Sequence of chain 1.H:
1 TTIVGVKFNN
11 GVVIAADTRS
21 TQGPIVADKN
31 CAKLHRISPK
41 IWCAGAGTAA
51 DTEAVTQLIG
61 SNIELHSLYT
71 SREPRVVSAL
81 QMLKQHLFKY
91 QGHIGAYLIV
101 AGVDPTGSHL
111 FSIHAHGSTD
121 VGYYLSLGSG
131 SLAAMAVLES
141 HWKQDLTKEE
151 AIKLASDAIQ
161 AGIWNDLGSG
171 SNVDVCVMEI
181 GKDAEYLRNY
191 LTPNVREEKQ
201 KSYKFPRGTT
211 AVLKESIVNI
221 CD

Binding-site contacts:
Ligand atom CD2 contacts residue ALA27 of chain 1.N at 3.8 Å (hydrophobic).
Ligand atom C3 contacts residue SER168 of chain 1.N at 3.3 Å.
Ligand atom CB contacts residue THR1 of chain 1.N at 2.7 Å.
Ligand atom O contacts residue THR1 of chain 1.N at 2.2 Å (h-bond).
Ligand atom CB contacts residue GLY47 of chain 1.N at 3.8 Å.
Ligand atom N contacts residue THR21 of chain 1.N at 3.2 Å (h-bond).
Ligand atom C2 contacts residue THR1 of chain 1.N at 1.5 Å.
Ligand atom C contacts residue GLY47 of chain 1.N at 3.5 Å.
Ligand atom O contacts residue SER46 of chain 1.N at 3.6 Å.
Ligand atom C1 contacts residue THR1 of chain 1.N at 2.5 Å.
Ligand atom CD1 contacts residue HIS114 of chain 1.H at 3.7 Å.
Ligand atom O contacts residue THR20 of chain 1.N at 3.3 Å.
Ligand atom N contacts residue GLY47 of chain 1.N at 2.9 Å (h-bond).
Ligand atom CA contacts residue GLY47 of chain 1.N at 3.3 Å.
Ligand atom C3 contacts residue ARG19 of chain 1.N at 3.4 Å.
Ligand atom CE1 contacts residue ARG45 of chain 1.N at 3.4 Å.
Ligand atom O contacts residue SER168 of chain 1.N at 3.7 Å.
Ligand atom O contacts residue THR1 of chain 1.N at 3.3 Å (h-bond).
Ligand atom CE2 contacts residue THR31 of chain 1.N at 3.8 Å.
Ligand atom CZ contacts residue THR31 of chain 1.N at 3.7 Å.
Ligand atom N contacts residue THR1 of chain 1.N at 3.7 Å.
Ligand atom CE2 contacts residue THR20 of chain 1.N at 3.7 Å.
Ligand atom CZ contacts residue ARG45 of chain 1.N at 3.7 Å.
Ligand atom CA contacts residue THR1 of chain 1.N at 2.4 Å.
Ligand atom C3 contacts residue THR1 of chain 1.N at 2.5 Å.
Ligand atom O contacts residue GLY47 of chain 1.N at 3.0 Å (h-bond).
Ligand atom CA contacts residue THR21 of chain 1.N at 3.6 Å.
Ligand atom CD1 contacts residue ARG45 of chain 1.N at 3.6 Å.
Ligand atom C contacts residue THR1 of chain 1.N at 1.4 Å.
Ligand atom O contacts residue ALA49 of chain 1.N at 3.1 Å (h-bond).
Ligand atom O contacts residue THR21 of chain 1.N at 3.8 Å.
Ligand atom CE2 contacts residue ALA49 of chain 1.N at 3.6 Å (hydrophobic).
Ligand atom CD1 contacts residue SER118 of chain 1.H at 3.6 Å.
Ligand atom CD2 contacts residue THR22 of chain 1.N at 3.5 Å.
Ligand atom CB contacts residue GLY47 of chain 1.N at 3.8 Å.
Ligand atom O contacts residue THR21 of chain 1.N at 3.2 Å (h-bond).
Ligand atom CG contacts residue THR1 of chain 1.N at 3.8 Å.
Ligand atom CH3 contacts residue HIS116 of chain 1.H at 3.8 Å.
Ligand atom CD1 contacts residue LYS33 of chain 1.N at 3.8 Å.
Ligand atom CE1 contacts residue LYS33 of chain 1.N at 3.8 Å.

A protein and the small-molecule ligand that binds it are described below.
Small molecule (SMILES): CC(=O)N[C@@H](CC(C)C)C(=O)N[C@@H](C)C(=O)N[C@@H](Cc1ccccc1)[C@@H](O)[C@H](C)CO

Sequence of chain 1.N:
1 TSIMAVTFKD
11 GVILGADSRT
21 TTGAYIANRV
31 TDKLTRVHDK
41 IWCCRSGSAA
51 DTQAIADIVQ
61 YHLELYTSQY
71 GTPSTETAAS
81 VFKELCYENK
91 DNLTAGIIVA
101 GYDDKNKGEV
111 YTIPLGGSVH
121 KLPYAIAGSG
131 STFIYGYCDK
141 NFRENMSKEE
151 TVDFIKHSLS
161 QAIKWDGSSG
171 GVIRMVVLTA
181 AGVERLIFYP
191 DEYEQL